Sequence of chain 1.B:
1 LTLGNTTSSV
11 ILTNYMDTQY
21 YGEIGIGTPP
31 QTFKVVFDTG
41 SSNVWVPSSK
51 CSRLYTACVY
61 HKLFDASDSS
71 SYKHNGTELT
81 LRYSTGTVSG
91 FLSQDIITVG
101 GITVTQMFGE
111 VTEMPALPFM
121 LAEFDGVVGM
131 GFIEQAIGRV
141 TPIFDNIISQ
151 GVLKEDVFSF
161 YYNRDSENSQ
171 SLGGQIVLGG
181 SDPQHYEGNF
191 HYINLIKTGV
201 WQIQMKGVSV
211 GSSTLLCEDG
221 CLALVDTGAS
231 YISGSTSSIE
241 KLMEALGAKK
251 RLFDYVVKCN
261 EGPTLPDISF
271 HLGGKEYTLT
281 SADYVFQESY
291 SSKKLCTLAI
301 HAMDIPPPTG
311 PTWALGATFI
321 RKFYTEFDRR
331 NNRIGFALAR

Binding-site contacts:
Ligand atom O5 contacts residue ASN75 of chain 1.B at 2.3 Å (h-bond).
Ligand atom N2 contacts residue ASN75 of chain 1.B at 3.1 Å (h-bond).
Ligand atom N2 contacts residue THR77 of chain 1.B at 4.1 Å.
Ligand atom O5 contacts residue MET107 of chain 1.B at 3.5 Å.
Ligand atom C7 contacts residue ASN75 of chain 1.B at 3.5 Å.
Ligand atom C1 contacts residue MET107 of chain 1.B at 4.3 Å (hydrophobic).
Ligand atom C3 contacts residue ASN75 of chain 1.B at 4.0 Å.
Ligand atom O7 contacts residue HIS74 of chain 1.B at 4.2 Å.
Ligand atom C4 contacts residue ASN75 of chain 1.B at 4.4 Å.
Ligand atom C5 contacts residue ASN75 of chain 1.B at 3.6 Å.
Ligand atom O7 contacts residue ASN75 of chain 1.B at 3.5 Å (h-bond).
Ligand atom C1 contacts residue THR77 of chain 1.B at 4.2 Å.
Ligand atom C6 contacts residue MET107 of chain 1.B at 4.2 Å (hydrophobic).
Ligand atom C1 contacts residue ASN75 of chain 1.B at 1.5 Å.
Ligand atom C5 contacts residue MET107 of chain 1.B at 4.2 Å (hydrophobic).
Ligand atom C8 contacts residue ASN75 of chain 1.B at 3.3 Å.
Ligand atom C2 contacts residue ASN75 of chain 1.B at 2.7 Å.

The protein below binds the small molecule below.
Small molecule (SMILES): CC(=O)N[C@@H]1[C@@H](O)[C@H](O)[C@@H](CO)O[C@H]1O